Binding-site contacts:
Ligand atom C5 contacts residue ASN220 of chain 1.C at 3.8 Å.
Ligand atom C3 contacts residue ASN220 of chain 1.C at 3.9 Å.
Ligand atom C5 contacts residue VAL57 of chain 1.C at 4.2 Å (hydrophobic).
Ligand atom O5 contacts residue ASN208 of chain 1.C at 3.6 Å (h-bond).
Ligand atom O6 contacts residue GLU55 of chain 1.C at 4.4 Å.
Ligand atom C1 contacts residue ASN220 of chain 1.C at 1.5 Å.
Ligand atom C2 contacts residue ASN220 of chain 1.C at 2.6 Å.
Ligand atom O5 contacts residue VAL57 of chain 1.C at 4.2 Å.
Ligand atom C1 contacts residue ASN208 of chain 1.C at 4.4 Å.
Ligand atom C4 contacts residue ASN220 of chain 1.C at 4.4 Å.
Ligand atom N2 contacts residue ASN220 of chain 1.C at 3.0 Å (h-bond).
Ligand atom C6 contacts residue ASN208 of chain 1.C at 4.3 Å.
Ligand atom C8 contacts residue ASN220 of chain 1.C at 3.9 Å.
Ligand atom O7 contacts residue ASN220 of chain 1.C at 3.3 Å (h-bond).
Ligand atom C1 contacts residue VAL57 of chain 1.C at 4.4 Å (hydrophobic).
Ligand atom C6 contacts residue GLU55 of chain 1.C at 3.9 Å.
Ligand atom O5 contacts residue ASN220 of chain 1.C at 2.5 Å (h-bond).
Ligand atom C7 contacts residue ASN220 of chain 1.C at 3.3 Å.
Ligand atom O7 contacts residue ASN208 of chain 1.C at 4.3 Å.

The small molecule below binds the protein below.
Small molecule (SMILES): CC(=O)N[C@@H]1[C@@H](O)[C@H](O)[C@@H](CO)O[C@H]1O

Sequence of chain 1.C:
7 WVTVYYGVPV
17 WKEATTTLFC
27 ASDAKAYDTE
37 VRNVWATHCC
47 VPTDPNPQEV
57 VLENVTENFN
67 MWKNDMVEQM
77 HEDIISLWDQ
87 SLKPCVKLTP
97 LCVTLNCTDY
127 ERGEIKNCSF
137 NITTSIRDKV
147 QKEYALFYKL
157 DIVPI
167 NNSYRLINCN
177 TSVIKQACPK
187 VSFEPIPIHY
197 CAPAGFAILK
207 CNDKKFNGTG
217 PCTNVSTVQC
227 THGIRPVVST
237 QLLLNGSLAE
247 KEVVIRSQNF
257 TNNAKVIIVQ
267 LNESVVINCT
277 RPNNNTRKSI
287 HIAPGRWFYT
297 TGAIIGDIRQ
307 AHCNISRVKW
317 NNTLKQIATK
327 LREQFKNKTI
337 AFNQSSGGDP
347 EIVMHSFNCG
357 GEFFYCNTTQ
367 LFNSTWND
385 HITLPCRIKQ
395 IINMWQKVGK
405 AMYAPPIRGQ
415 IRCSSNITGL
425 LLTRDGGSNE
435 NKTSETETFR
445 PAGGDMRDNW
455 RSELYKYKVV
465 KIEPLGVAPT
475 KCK